A small-molecule ligand and the protein it binds are described below.
Small molecule (SMILES): C[C@H]1CCC[C@H](O)CCC/C=C/c2cc(O)cc(O)c2C(=O)O1

Binding-site contacts:
Ligand atom CAR contacts residue PRO131 of chain 1.G at 3.9 Å (hydrophobic).
Ligand atom OAE contacts residue ASN156 of chain 1.G at 3.8 Å.
Ligand atom OAP contacts residue ALA105 of chain 1.G at 3.6 Å.
Ligand atom CAS contacts residue TRP185 of chain 1.G at 3.4 Å (hydrophobic).
Ligand atom OAC contacts residue ASN134 of chain 1.G at 2.6 Å (h-bond).
Ligand atom OAE contacts residue TYR160 of chain 1.G at 3.0 Å.
Ligand atom CAU contacts residue ALA105 of chain 1.G at 3.8 Å (hydrophobic).
Ligand atom CAQ contacts residue ALA105 of chain 1.G at 3.3 Å (hydrophobic).
Ligand atom OAC contacts residue ILE193 of chain 1.G at 3.9 Å.
Ligand atom CAH contacts residue ILE193 of chain 1.G at 3.7 Å (hydrophobic).
Ligand atom CAL contacts residue SER157 of chain 1.G at 3.8 Å.
Ligand atom CAL contacts residue HIS243 of chain 1.G at 3.9 Å.
Ligand atom CAI contacts residue ASN134 of chain 1.G at 3.4 Å.
Ligand atom OAD contacts residue GLY35 of chain 1.G at 3.8 Å.
Ligand atom OAP contacts residue HIS243 of chain 1.G at 3.2 Å (h-bond).
Ligand atom CAR contacts residue ASN134 of chain 1.G at 3.4 Å.
Ligand atom CAU contacts residue TRP185 of chain 1.G at 3.7 Å (hydrophobic).
Ligand atom CAA contacts residue ASP34 of chain 1.G at 3.8 Å.
Ligand atom OAD contacts residue TRP185 of chain 1.G at 2.9 Å (h-bond).
Ligand atom CAV contacts residue HIS243 of chain 1.G at 3.6 Å.
Ligand atom OAD contacts residue TYR189 of chain 1.G at 3.4 Å.
Ligand atom OAB contacts residue TRP185 of chain 1.G at 3.7 Å.
Ligand atom OAE contacts residue ILE137 of chain 1.G at 3.7 Å.
Ligand atom CAA contacts residue TRP185 of chain 1.G at 3.9 Å (hydrophobic).
Ligand atom CAO contacts residue SER157 of chain 1.G at 3.8 Å.
Ligand atom CAA contacts residue LEU36 of chain 1.G at 3.4 Å (hydrophobic).
Ligand atom CAK contacts residue TYR160 of chain 1.G at 3.1 Å (hydrophobic).
Ligand atom OAB contacts residue GLY35 of chain 1.G at 2.8 Å (h-bond).
Ligand atom OAB contacts residue ALA105 of chain 1.G at 3.2 Å.
Ligand atom CAN contacts residue TYR160 of chain 1.G at 3.1 Å (hydrophobic).
Ligand atom OAC contacts residue PRO194 of chain 1.G at 3.2 Å.
Ligand atom CAI contacts residue PRO131 of chain 1.G at 3.8 Å (hydrophobic).
Ligand atom CAQ contacts residue TRP185 of chain 1.G at 3.9 Å (hydrophobic).
Ligand atom OAC contacts residue PRO190 of chain 1.G at 3.3 Å.
Ligand atom OAD contacts residue SER106 of chain 1.G at 2.9 Å (h-bond).
Ligand atom CAA contacts residue GLY35 of chain 1.G at 3.4 Å.
Ligand atom CAW contacts residue TYR160 of chain 1.G at 3.8 Å (hydrophobic).
Ligand atom OAB contacts residue SER106 of chain 1.G at 3.2 Å (h-bond).
Ligand atom CAO contacts residue MET153 of chain 1.G at 3.9 Å (hydrophobic).
Ligand atom CAJ contacts residue TYR160 of chain 1.G at 3.8 Å (hydrophobic).

Sequence of chain 1.G:
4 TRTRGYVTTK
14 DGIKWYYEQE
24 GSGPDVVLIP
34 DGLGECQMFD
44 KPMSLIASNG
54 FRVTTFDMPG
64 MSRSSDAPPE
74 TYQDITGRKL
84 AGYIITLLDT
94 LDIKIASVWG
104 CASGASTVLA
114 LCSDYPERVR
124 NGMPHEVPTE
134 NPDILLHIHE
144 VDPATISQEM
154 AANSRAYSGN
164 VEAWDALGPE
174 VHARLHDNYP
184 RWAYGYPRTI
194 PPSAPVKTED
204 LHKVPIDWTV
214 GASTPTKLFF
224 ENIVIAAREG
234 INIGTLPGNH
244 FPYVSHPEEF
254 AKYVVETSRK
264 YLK